Sequence of chain 56.E:
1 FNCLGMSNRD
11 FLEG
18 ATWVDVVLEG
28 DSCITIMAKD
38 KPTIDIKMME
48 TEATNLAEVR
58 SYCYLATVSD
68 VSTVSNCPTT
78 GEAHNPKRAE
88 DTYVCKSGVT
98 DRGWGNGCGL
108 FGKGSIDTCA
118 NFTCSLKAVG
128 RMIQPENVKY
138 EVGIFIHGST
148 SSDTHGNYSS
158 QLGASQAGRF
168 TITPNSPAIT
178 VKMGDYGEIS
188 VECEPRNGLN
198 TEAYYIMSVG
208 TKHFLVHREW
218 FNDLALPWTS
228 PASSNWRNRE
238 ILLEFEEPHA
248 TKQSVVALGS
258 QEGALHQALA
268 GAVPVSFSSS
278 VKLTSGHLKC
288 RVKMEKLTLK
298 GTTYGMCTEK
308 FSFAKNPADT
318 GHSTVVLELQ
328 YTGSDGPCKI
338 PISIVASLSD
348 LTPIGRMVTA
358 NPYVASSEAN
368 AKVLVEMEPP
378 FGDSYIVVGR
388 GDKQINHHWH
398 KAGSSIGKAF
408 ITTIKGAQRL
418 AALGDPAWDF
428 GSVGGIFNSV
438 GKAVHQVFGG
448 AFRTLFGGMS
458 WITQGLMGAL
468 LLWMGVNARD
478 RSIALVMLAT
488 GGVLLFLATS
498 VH

This small molecule binds to this protein.
Small molecule (SMILES): CC(=O)N[C@@H]1[C@@H](O)[C@H](O)[C@@H](CO)O[C@H]1O

Binding-site contacts:
Ligand atom C5 contacts residue ASN154 of chain 56.E at 3.6 Å.
Ligand atom C7 contacts residue ASN154 of chain 56.E at 3.3 Å.
Ligand atom C4 contacts residue ASN154 of chain 56.E at 4.2 Å.
Ligand atom C1 contacts residue ASN154 of chain 56.E at 1.4 Å.
Ligand atom N2 contacts residue ASN154 of chain 56.E at 2.8 Å (h-bond).
Ligand atom C3 contacts residue ASN154 of chain 56.E at 3.8 Å.
Ligand atom C2 contacts residue ASN154 of chain 56.E at 2.5 Å.
Ligand atom O5 contacts residue ASN154 of chain 56.E at 2.4 Å (h-bond).
Ligand atom O6 contacts residue SER157 of chain 56.E at 4.2 Å.
Ligand atom C8 contacts residue ASN154 of chain 56.E at 3.7 Å.
Ligand atom O5 contacts residue SER157 of chain 56.E at 4.0 Å.
Ligand atom C1 contacts residue SER156 of chain 56.E at 4.0 Å.
Ligand atom C1 contacts residue SER157 of chain 56.E at 4.3 Å.
Ligand atom O7 contacts residue ASN154 of chain 56.E at 3.5 Å (h-bond).